Sequence of chain 1.A:
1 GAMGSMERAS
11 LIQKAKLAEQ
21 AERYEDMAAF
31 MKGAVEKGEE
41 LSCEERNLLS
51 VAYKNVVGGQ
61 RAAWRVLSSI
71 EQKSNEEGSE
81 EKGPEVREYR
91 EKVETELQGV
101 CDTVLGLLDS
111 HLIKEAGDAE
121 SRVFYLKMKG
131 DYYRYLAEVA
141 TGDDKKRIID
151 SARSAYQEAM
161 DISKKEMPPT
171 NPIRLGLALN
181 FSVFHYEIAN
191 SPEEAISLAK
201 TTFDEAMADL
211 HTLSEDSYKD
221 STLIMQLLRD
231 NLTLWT

Binding-site contacts:
Ligand atom O contacts residue LYS127 of chain 1.A at 3.1 Å (salt-bridge).
Ligand atom P contacts residue ARG61 of chain 1.A at 3.7 Å.
Ligand atom CB contacts residue LEU234 of chain 1.A at 3.6 Å (hydrophobic).
Ligand atom N contacts residue ASN231 of chain 1.A at 2.9 Å (h-bond).
Ligand atom CD1 contacts residue LYS54 of chain 1.A at 3.3 Å.
Ligand atom CZ contacts residue GLU187 of chain 1.A at 3.7 Å.
Ligand atom O1P contacts residue ARG134 of chain 1.A at 2.8 Å (salt-bridge).
Ligand atom C contacts residue LEU234 of chain 1.A at 3.4 Å (hydrophobic).
Ligand atom O3P contacts residue TYR135 of chain 1.A at 2.7 Å (h-bond).
Ligand atom O contacts residue LYS54 of chain 1.A at 2.9 Å (salt-bridge).
Ligand atom CA contacts residue ASN231 of chain 1.A at 3.5 Å.
Ligand atom O contacts residue LEU179 of chain 1.A at 3.5 Å.
Ligand atom O2P contacts residue ARG61 of chain 1.A at 2.8 Å (salt-bridge).
Ligand atom CD contacts residue ARG65 of chain 1.A at 3.2 Å.
Ligand atom O contacts residue ASN180 of chain 1.A at 2.8 Å (h-bond).
Ligand atom CB contacts residue GLU187 of chain 1.A at 3.7 Å.
Ligand atom NE contacts residue ARG65 of chain 1.A at 3.7 Å.
Ligand atom C contacts residue ASN180 of chain 1.A at 3.5 Å.
Ligand atom O contacts residue LEU234 of chain 1.A at 3.2 Å.
Ligand atom N contacts residue ASN180 of chain 1.A at 2.9 Å (h-bond).
Ligand atom CG contacts residue ASN55 of chain 1.A at 3.6 Å.
Ligand atom O1P contacts residue ARG61 of chain 1.A at 2.9 Å (salt-bridge).
Ligand atom N contacts residue LEU234 of chain 1.A at 3.7 Å.
Ligand atom CD1 contacts residue ILE224 of chain 1.A at 3.7 Å (hydrophobic).
Ligand atom CA contacts residue ASN180 of chain 1.A at 3.2 Å.
Ligand atom O3P contacts residue LYS54 of chain 1.A at 3.5 Å.
Ligand atom O contacts residue ASN231 of chain 1.A at 3.0 Å (h-bond).
Ligand atom CG2 contacts residue GLU187 of chain 1.A at 3.5 Å.
Ligand atom CB contacts residue ASN180 of chain 1.A at 3.2 Å.
Ligand atom OG1 contacts residue GLU187 of chain 1.A at 2.8 Å (salt-bridge).
Ligand atom CG2 contacts residue ASN180 of chain 1.A at 3.6 Å.
Ligand atom C contacts residue ASN231 of chain 1.A at 3.7 Å.
Ligand atom O2P contacts residue LYS54 of chain 1.A at 2.6 Å (salt-bridge).
Ligand atom CG2 contacts residue VAL183 of chain 1.A at 3.7 Å (hydrophobic).
Ligand atom NH1 contacts residue GLU187 of chain 1.A at 3.7 Å.
Ligand atom O3P contacts residue ARG134 of chain 1.A at 2.9 Å (salt-bridge).
Ligand atom CD2 contacts residue LEU227 of chain 1.A at 3.7 Å (hydrophobic).
Ligand atom NH2 contacts residue GLU187 of chain 1.A at 2.8 Å (salt-bridge).
Ligand atom NH1 contacts residue ARG61 of chain 1.A at 3.7 Å.
Ligand atom O contacts residue VAL183 of chain 1.A at 3.7 Å.

This small molecule binds to this protein.
Small molecule (SMILES): CC(C)C[C@@H](C=O)NC(=O)[C@H](C)NC(=O)[C@@H]1CCCN1C(=O)[C@H](CC(C)C)NC(=O)[C@@H](NC(=O)[C@H](CO)NC(=O)[C@@H](NC(=O)[C@H](CC(C)C)NC(=O)[C@@H](N)CCCN=C(N)N)[C@@H](C)O)[C@@H](C)OP(=O)(O)O